The protein below binds the small molecule below.
Small molecule (SMILES): CC(=O)N[C@@H]1[C@@H](O)[C@H](O)[C@@H](CO)O[C@H]1O

Sequence of chain 27.C:
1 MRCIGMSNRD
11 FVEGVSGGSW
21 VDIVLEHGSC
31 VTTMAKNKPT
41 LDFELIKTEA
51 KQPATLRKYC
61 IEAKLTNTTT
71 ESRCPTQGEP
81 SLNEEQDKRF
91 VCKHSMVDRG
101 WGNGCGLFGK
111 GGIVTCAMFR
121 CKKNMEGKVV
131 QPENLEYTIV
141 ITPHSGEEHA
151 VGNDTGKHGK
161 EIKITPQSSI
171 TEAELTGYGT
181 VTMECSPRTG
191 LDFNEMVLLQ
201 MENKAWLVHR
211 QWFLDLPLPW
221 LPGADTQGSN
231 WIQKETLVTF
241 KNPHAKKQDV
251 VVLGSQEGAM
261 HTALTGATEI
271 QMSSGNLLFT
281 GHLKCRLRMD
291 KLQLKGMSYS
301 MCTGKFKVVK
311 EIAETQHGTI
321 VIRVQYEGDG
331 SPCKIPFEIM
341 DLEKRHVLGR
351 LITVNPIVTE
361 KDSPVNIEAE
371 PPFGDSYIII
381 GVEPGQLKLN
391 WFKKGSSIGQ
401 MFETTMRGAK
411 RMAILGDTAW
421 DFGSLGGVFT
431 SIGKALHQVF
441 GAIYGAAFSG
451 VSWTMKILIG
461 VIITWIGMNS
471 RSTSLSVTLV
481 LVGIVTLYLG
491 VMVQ

Binding-site contacts:
Ligand atom C6 contacts residue LYS157 of chain 27.A at 3.8 Å.
Ligand atom O5 contacts residue THR155 of chain 27.A at 4.3 Å.
Ligand atom C7 contacts residue HIS149 of chain 27.A at 4.2 Å.
Ligand atom C5 contacts residue ASN153 of chain 27.A at 3.7 Å.
Ligand atom C6 contacts residue HIS158 of chain 27.A at 3.8 Å.
Ligand atom C1 contacts residue THR155 of chain 27.A at 3.9 Å.
Ligand atom O5 contacts residue HIS149 of chain 27.A at 4.1 Å.
Ligand atom O5 contacts residue ASN153 of chain 27.A at 2.4 Å (h-bond).
Ligand atom O7 contacts residue HIS149 of chain 27.A at 3.3 Å.
Ligand atom O6 contacts residue LYS157 of chain 27.A at 3.8 Å.
Ligand atom C1 contacts residue HIS158 of chain 27.A at 4.0 Å.
Ligand atom C4 contacts residue ASN153 of chain 27.A at 4.2 Å.
Ligand atom C3 contacts residue ASN153 of chain 27.A at 3.8 Å.
Ligand atom C5 contacts residue LYS157 of chain 27.A at 4.1 Å.
Ligand atom C2 contacts residue HIS149 of chain 27.A at 3.6 Å.
Ligand atom N2 contacts residue HIS149 of chain 27.A at 4.3 Å.
Ligand atom C7 contacts residue ASN153 of chain 27.A at 3.7 Å.
Ligand atom O7 contacts residue ASN153 of chain 27.A at 4.0 Å.
Ligand atom N2 contacts residue ASN153 of chain 27.A at 2.9 Å (h-bond).
Ligand atom C8 contacts residue ASN103 of chain 27.C at 4.5 Å.
Ligand atom C5 contacts residue HIS158 of chain 27.A at 4.1 Å.
Ligand atom C8 contacts residue GLY102 of chain 27.C at 3.3 Å.
Ligand atom O5 contacts residue LYS157 of chain 27.A at 4.5 Å.
Ligand atom O5 contacts residue HIS158 of chain 27.A at 3.1 Å.
Ligand atom C1 contacts residue HIS149 of chain 27.A at 4.0 Å.
Ligand atom C1 contacts residue ASN153 of chain 27.A at 1.4 Å.
Ligand atom C2 contacts residue ASN153 of chain 27.A at 2.5 Å.
Ligand atom O3 contacts residue HIS149 of chain 27.A at 4.4 Å.
Ligand atom C8 contacts residue TRP101 of chain 27.C at 3.6 Å (hydrophobic).

Sequence of chain 27.A:
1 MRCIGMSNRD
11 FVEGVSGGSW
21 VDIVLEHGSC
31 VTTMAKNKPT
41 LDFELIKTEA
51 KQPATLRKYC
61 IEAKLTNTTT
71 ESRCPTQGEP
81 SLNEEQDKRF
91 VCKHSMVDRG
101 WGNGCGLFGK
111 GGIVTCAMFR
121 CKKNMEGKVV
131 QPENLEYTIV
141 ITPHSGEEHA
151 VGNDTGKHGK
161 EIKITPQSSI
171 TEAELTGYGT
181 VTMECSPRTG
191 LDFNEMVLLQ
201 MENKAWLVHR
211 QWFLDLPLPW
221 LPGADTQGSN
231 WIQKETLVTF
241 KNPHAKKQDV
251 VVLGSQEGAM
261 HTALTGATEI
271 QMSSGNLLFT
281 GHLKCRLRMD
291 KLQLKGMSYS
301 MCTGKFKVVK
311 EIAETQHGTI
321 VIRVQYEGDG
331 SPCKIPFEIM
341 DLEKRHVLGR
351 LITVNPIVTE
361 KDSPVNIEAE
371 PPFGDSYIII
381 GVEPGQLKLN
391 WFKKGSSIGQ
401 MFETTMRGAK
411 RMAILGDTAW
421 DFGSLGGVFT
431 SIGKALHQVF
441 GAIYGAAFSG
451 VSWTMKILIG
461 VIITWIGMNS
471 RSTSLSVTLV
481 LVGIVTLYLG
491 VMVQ